The small molecule below binds the protein below.
Small molecule (SMILES): c1ccc2[nH]ccc2c1

Binding-site contacts:
Ligand atom C7 contacts residue ASN14 of chain 1.A at 3.1 Å.
Ligand atom C8 contacts residue ARG228 of chain 1.A at 3.1 Å.
Ligand atom C5 contacts residue THR15 of chain 1.A at 4.3 Å.
Ligand atom C7 contacts residue ARG228 of chain 1.A at 3.2 Å.
Ligand atom C9 contacts residue ARG228 of chain 1.A at 4.3 Å.
Ligand atom C7 contacts residue ASP16 of chain 1.A at 4.2 Å.
Ligand atom C2 contacts residue ASN14 of chain 1.A at 4.0 Å.
Ligand atom C5 contacts residue ASN14 of chain 1.A at 3.9 Å.
Ligand atom C7 contacts residue ILE17 of chain 1.A at 4.2 Å (hydrophobic).
Ligand atom C6 contacts residue ASP16 of chain 1.A at 3.4 Å.
Ligand atom N1 contacts residue ARG228 of chain 1.A at 2.6 Å (salt-bridge).
Ligand atom C6 contacts residue ASN14 of chain 1.A at 3.3 Å.
Ligand atom C6 contacts residue THR15 of chain 1.A at 3.7 Å.
Ligand atom C3 contacts residue ASN14 of chain 1.A at 4.1 Å.
Ligand atom C8 contacts residue ASN14 of chain 1.A at 3.2 Å.
Ligand atom C2 contacts residue ARG228 of chain 1.A at 3.8 Å.
Ligand atom C4 contacts residue ASN14 of chain 1.A at 4.0 Å.
Ligand atom N1 contacts residue ASN14 of chain 1.A at 3.6 Å (h-bond).
Ligand atom C9 contacts residue ASN14 of chain 1.A at 3.5 Å.
Ligand atom C5 contacts residue ASP16 of chain 1.A at 4.3 Å.

Sequence of chain 1.A:
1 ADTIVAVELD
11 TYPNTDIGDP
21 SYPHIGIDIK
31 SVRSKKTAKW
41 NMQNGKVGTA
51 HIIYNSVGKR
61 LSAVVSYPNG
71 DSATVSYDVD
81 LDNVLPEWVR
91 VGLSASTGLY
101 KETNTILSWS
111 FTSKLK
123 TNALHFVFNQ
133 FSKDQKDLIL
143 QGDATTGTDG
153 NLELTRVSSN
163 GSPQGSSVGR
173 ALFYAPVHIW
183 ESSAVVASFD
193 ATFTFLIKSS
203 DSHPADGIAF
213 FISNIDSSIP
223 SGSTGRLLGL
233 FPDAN